Sequence of chain 13.C:
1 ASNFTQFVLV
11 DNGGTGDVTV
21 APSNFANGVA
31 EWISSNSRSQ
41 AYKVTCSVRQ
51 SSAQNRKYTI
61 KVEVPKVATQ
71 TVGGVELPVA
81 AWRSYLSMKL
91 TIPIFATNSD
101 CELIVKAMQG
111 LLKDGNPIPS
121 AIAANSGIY

Sequence of chain 13.D:
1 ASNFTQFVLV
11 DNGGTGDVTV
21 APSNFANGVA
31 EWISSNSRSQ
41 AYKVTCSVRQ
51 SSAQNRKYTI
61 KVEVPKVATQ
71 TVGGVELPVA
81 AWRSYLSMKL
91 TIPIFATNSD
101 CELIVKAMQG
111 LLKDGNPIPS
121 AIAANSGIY

The small molecule below binds the protein below.
Small molecule (SMILES): Nc1ccn([C@@H]2O[C@H](CO[P](=O)(O)O[C@H]3[C@@H](O)[C@H](n4cnc5c(N)ncnc54)O[C@@H]3CO[P](=O)(O)O[C@H]3[C@@H](O)[C@H](n4cnc5c(=O)nc(N)[nH]c54)O[C@@H]3CO[P](=O)(O)O[C@H]3[C@@H](O)[C@H](n4cnc5c(N)ncnc54)O[C@@H]3CO[P](=O)(O)O[C@H]3[C@@H](O)[C@H](n4cnc5c(N)ncnc54)O[C@@H]3CO[P](=O)(O)O[C@H]3[C@@H](O)[C@H](n4ccc(=O)[nH]c4=O)O[C@@H]3CO[P](=O)(O)O[C@H]3[C@@H](O)[C@H](n4ccc(N)nc4=O)O[C@@H]3CO[P](=O)(O)O[C@H]3[C@@H](O)[C@H](n4ccc(=O)[nH]c4=O)O[C@@H]3CO[P](=O)(O)O[C@H]3[C@@H](O)[C@H](n4cnc5c(=O)nc(N)[nH]c54)O[C@@H]3COPO)[C@@H](O)[C@H]2O)c(=O)n1

Binding-site contacts:
Ligand atom P contacts residue LYS89 of chain 13.D at 3.4 Å.
Ligand atom N1 contacts residue THR59 of chain 13.C at 3.5 Å.
Ligand atom OP1 contacts residue ASN55 of chain 13.D at 3.4 Å (h-bond).
Ligand atom C2 contacts residue SER47 of chain 13.C at 3.2 Å.
Ligand atom OP1 contacts residue ARG49 of chain 13.D at 2.5 Å (salt-bridge).
Ligand atom C8 contacts residue THR45 of chain 13.C at 3.6 Å.
Ligand atom N6 contacts residue THR45 of chain 13.C at 2.9 Å (h-bond).
Ligand atom O5' contacts residue LYS57 of chain 13.D at 3.1 Å (salt-bridge).
Ligand atom N7 contacts residue TYR85 of chain 13.C at 3.6 Å.
Ligand atom N7 contacts residue LYS61 of chain 13.C at 3.5 Å.
Ligand atom P contacts residue ARG49 of chain 13.D at 3.2 Å.
Ligand atom OP2 contacts residue ASN55 of chain 13.D at 3.5 Å (h-bond).
Ligand atom OP1 contacts residue LYS57 of chain 13.D at 2.8 Å.
Ligand atom OP1 contacts residue SER51 of chain 13.D at 2.8 Å (h-bond).
Ligand atom C5' contacts residue TYR85 of chain 13.C at 3.7 Å (hydrophobic).
Ligand atom C8 contacts residue TYR85 of chain 13.C at 3.7 Å (hydrophobic).
Ligand atom N6 contacts residue THR59 of chain 13.C at 2.9 Å (h-bond).
Ligand atom O2' contacts residue GLU63 of chain 13.C at 3.6 Å.
Ligand atom C5' contacts residue ARG49 of chain 13.D at 3.1 Å.
Ligand atom OP2 contacts residue SER51 of chain 13.D at 3.5 Å (h-bond).
Ligand atom P contacts residue LYS57 of chain 13.D at 3.2 Å.
Ligand atom N7 contacts residue THR45 of chain 13.C at 2.5 Å (h-bond).
Ligand atom OP2 contacts residue LYS57 of chain 13.D at 2.6 Å (salt-bridge).
Ligand atom OP2 contacts residue LYS57 of chain 13.D at 3.2 Å (salt-bridge).
Ligand atom O5' contacts residue ARG49 of chain 13.D at 3.6 Å (salt-bridge).
Ligand atom OP2 contacts residue LYS89 of chain 13.D at 3.5 Å (salt-bridge).
Ligand atom N1 contacts residue SER47 of chain 13.C at 2.8 Å (h-bond).
Ligand atom N6 contacts residue THR91 of chain 13.D at 3.4 Å (h-bond).
Ligand atom O3' contacts residue SER51 of chain 13.D at 3.4 Å.
Ligand atom O3' contacts residue ARG49 of chain 13.D at 3.0 Å (salt-bridge).
Ligand atom P contacts residue SER51 of chain 13.D at 3.4 Å.
Ligand atom C6 contacts residue TYR85 of chain 13.C at 3.7 Å (hydrophobic).
Ligand atom C5 contacts residue THR45 of chain 13.C at 3.2 Å.
Ligand atom OP2 contacts residue TYR85 of chain 13.C at 2.9 Å (h-bond).
Ligand atom OP1 contacts residue SER52 of chain 13.D at 2.9 Å (h-bond).
Ligand atom C6 contacts residue THR45 of chain 13.C at 3.5 Å.
Ligand atom C5 contacts residue TYR85 of chain 13.C at 3.7 Å (hydrophobic).
Ligand atom OP2 contacts residue LYS89 of chain 13.D at 3.4 Å (salt-bridge).
Ligand atom OP2 contacts residue LYS43 of chain 13.C at 3.0 Å (salt-bridge).
Ligand atom OP1 contacts residue LYS89 of chain 13.D at 3.3 Å (salt-bridge).